Sequence of chain 1.B:
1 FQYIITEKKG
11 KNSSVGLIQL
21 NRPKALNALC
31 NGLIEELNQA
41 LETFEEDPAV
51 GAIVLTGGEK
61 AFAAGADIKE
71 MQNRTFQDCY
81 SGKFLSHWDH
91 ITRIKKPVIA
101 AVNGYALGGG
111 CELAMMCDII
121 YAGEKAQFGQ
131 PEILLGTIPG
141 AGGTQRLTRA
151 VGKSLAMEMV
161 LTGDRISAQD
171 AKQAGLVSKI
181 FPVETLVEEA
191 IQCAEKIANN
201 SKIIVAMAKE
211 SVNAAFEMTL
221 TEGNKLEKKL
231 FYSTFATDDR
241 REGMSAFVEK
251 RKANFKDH

Binding-site contacts:
Ligand atom C2 contacts residue ILE68 of chain 1.B at 3.3 Å (hydrophobic).
Ligand atom CP3 contacts residue PRO131 of chain 1.B at 3.6 Å (hydrophobic).
Ligand atom CP5 contacts residue PHE247 of chain 1.C at 3.6 Å (hydrophobic).
Ligand atom N6 contacts residue ILE68 of chain 1.B at 3.4 Å.
Ligand atom N6 contacts residue ALA64 of chain 1.B at 3.4 Å (h-bond).
Ligand atom S contacts residue LEU135 of chain 1.B at 3.6 Å.
Ligand atom CDB contacts residue LEU85 of chain 1.B at 3.3 Å (hydrophobic).
Ligand atom CP9 contacts residue LEU26 of chain 1.B at 3.7 Å (hydrophobic).
Ligand atom N1 contacts residue ALA66 of chain 1.B at 3.1 Å (h-bond).
Ligand atom OD1 contacts residue GLY109 of chain 1.B at 3.0 Å (h-bond).
Ligand atom C6 contacts residue ILE68 of chain 1.B at 3.5 Å (hydrophobic).
Ligand atom N7 contacts residue ALA64 of chain 1.B at 3.6 Å.
Ligand atom C5' contacts residue LEU26 of chain 1.B at 3.7 Å (hydrophobic).
Ligand atom C6 contacts residue ALA66 of chain 1.B at 3.5 Å (hydrophobic).
Ligand atom CD6 contacts residue PHE231 of chain 1.C at 3.5 Å (hydrophobic).
Ligand atom C4' contacts residue LYS24 of chain 1.B at 3.6 Å.
Ligand atom NP1 contacts residue ALA64 of chain 1.B at 2.7 Å (h-bond).
Ligand atom N1 contacts residue ILE68 of chain 1.B at 2.8 Å (h-bond).
Ligand atom CP4 contacts residue ALA64 of chain 1.B at 3.3 Å (hydrophobic).
Ligand atom CD7 contacts residue GLY140 of chain 1.B at 3.5 Å.
Ligand atom N6 contacts residue ALA66 of chain 1.B at 3.0 Å (h-bond).
Ligand atom O5' contacts residue LEU26 of chain 1.B at 3.7 Å.
Ligand atom CDA contacts residue PHE231 of chain 1.C at 3.7 Å (hydrophobic).
Ligand atom O4' contacts residue LYS24 of chain 1.B at 3.7 Å.
Ligand atom CP1 contacts residue LEU135 of chain 1.B at 3.6 Å (hydrophobic).
Ligand atom CD1 contacts residue ALA66 of chain 1.B at 3.6 Å (hydrophobic).
Ligand atom OD1 contacts residue ALA66 of chain 1.B at 2.8 Å (h-bond).
Ligand atom CD8 contacts residue TRP88 of chain 1.B at 3.6 Å (hydrophobic).
Ligand atom CP3 contacts residue ALA64 of chain 1.B at 3.5 Å (hydrophobic).
Ligand atom OP1 contacts residue PRO131 of chain 1.B at 3.3 Å.
Ligand atom CD3 contacts residue ALA66 of chain 1.B at 3.5 Å (hydrophobic).
Ligand atom ND1 contacts residue GLY140 of chain 1.B at 3.3 Å (h-bond).
Ligand atom C2 contacts residue ASP67 of chain 1.B at 3.4 Å.
Ligand atom OD1 contacts residue GLY65 of chain 1.B at 3.3 Å.
Ligand atom CDA contacts residue GLY140 of chain 1.B at 3.4 Å.
Ligand atom O31 contacts residue LYS250 of chain 1.C at 3.1 Å.
Ligand atom N1 contacts residue ASP67 of chain 1.B at 3.5 Å.
Ligand atom CP2 contacts residue ALA64 of chain 1.B at 3.6 Å (hydrophobic).
Ligand atom O4' contacts residue ALA25 of chain 1.B at 3.5 Å.
Ligand atom O2' contacts residue LYS69 of chain 1.B at 3.4 Å (salt-bridge).

This protein binds this small molecule.
Small molecule (SMILES): CN(C)c1ccc(/C=C/C(=O)SCCNC(=O)CCNC(=O)[C@H](O)C(C)(C)CO[P](=O)(O)O[P](=O)(O)OC[C@H]2O[C@@H](n3cnc4c(N)ncnc43)[C@H](O)[C@@H]2OP(=O)(O)O)cc1

Sequence of chain 1.C:
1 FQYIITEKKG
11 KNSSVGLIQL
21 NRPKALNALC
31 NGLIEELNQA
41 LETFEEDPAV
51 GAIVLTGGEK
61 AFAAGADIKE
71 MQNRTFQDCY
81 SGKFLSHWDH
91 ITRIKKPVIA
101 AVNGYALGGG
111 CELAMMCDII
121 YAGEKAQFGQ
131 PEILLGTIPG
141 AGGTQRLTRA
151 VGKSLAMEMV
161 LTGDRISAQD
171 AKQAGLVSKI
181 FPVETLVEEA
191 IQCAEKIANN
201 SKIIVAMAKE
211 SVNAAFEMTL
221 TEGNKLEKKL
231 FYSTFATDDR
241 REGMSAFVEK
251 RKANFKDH